Binding-site contacts:
Ligand atom O2' contacts residue LYS171 of chain 1.C at 3.9 Å.
Ligand atom O1P contacts residue GLY214 of chain 1.C at 3.8 Å.
Ligand atom C5' contacts residue MET53 of chain 1.C at 3.8 Å (hydrophobic).
Ligand atom P contacts residue SER237 of chain 1.C at 3.9 Å.
Ligand atom O1P contacts residue SER178 of chain 1.C at 2.8 Å (h-bond).
Ligand atom O1P contacts residue GLY215 of chain 1.C at 3.0 Å (h-bond).
Ligand atom C5' contacts residue SER51 of chain 1.C at 3.9 Å.
Ligand atom O2P contacts residue GLY214 of chain 1.C at 3.9 Å.
Ligand atom N1 contacts residue CYS180 of chain 1.C at 4.0 Å.
Ligand atom P contacts residue GLY215 of chain 1.C at 4.0 Å.
Ligand atom O5' contacts residue GLY214 of chain 1.C at 3.5 Å.
Ligand atom N3 contacts residue CYS180 of chain 1.C at 3.7 Å.
Ligand atom C4' contacts residue ASP213 of chain 1.C at 3.5 Å.
Ligand atom O2P contacts residue SER237 of chain 1.C at 3.6 Å.
Ligand atom P contacts residue TYR260 of chain 1.C at 4.0 Å.
Ligand atom O5' contacts residue GLY177 of chain 1.C at 3.5 Å.
Ligand atom O3P contacts residue GLY236 of chain 1.C at 3.9 Å.
Ligand atom C2 contacts residue THR182 of chain 1.C at 4.0 Å.
Ligand atom O3' contacts residue ASP213 of chain 1.C at 2.5 Å (salt-bridge).
Ligand atom C2' contacts residue ASP213 of chain 1.C at 3.8 Å.
Ligand atom O5' contacts residue SER178 of chain 1.C at 3.8 Å.
Ligand atom O2P contacts residue ILE235 of chain 1.C at 3.9 Å.
Ligand atom C3' contacts residue MET53 of chain 1.C at 3.7 Å (hydrophobic).
Ligand atom O4' contacts residue GLY177 of chain 1.C at 3.9 Å.
Ligand atom N7 contacts residue ILE179 of chain 1.C at 3.7 Å.
Ligand atom C8 contacts residue MET53 of chain 1.C at 3.6 Å (hydrophobic).
Ligand atom C3' contacts residue SER51 of chain 1.C at 3.5 Å.
Ligand atom P contacts residue GLY214 of chain 1.C at 4.0 Å.
Ligand atom P contacts residue SER178 of chain 1.C at 3.6 Å.
Ligand atom O2' contacts residue ASP213 of chain 1.C at 2.6 Å (salt-bridge).
Ligand atom O2P contacts residue GLY236 of chain 1.C at 2.9 Å (h-bond).
Ligand atom O3' contacts residue MET234 of chain 1.C at 3.6 Å (h-bond).
Ligand atom C3' contacts residue ASP213 of chain 1.C at 3.4 Å.
Ligand atom N7 contacts residue MET53 of chain 1.C at 4.0 Å.
Ligand atom O3P contacts residue SER178 of chain 1.C at 2.7 Å (h-bond).
Ligand atom O1P contacts residue GLY177 of chain 1.C at 3.6 Å.
Ligand atom O3' contacts residue SER51 of chain 1.C at 2.8 Å (h-bond).
Ligand atom C2 contacts residue CYS180 of chain 1.C at 3.5 Å (hydrophobic).
Ligand atom O3P contacts residue TYR260 of chain 1.C at 2.6 Å (h-bond).
Ligand atom O3P contacts residue SER237 of chain 1.C at 3.0 Å (h-bond).

Sequence of chain 1.C:
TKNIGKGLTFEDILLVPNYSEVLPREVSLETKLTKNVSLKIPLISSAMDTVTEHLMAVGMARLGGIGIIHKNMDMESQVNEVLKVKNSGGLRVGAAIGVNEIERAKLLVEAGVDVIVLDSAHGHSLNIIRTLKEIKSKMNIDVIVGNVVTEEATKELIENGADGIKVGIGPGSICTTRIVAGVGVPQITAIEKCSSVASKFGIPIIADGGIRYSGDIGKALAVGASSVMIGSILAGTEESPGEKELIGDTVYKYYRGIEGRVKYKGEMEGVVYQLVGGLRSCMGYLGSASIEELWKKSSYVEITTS

A small-molecule ligand and the protein it binds are described below.
Small molecule (SMILES): O=c1[nH]cnc2c1ncn2[C@@H]1O[C@H](COP(=O)(O)O)[C@@H](O)[C@H]1O